Binding-site contacts:
Ligand atom O33 contacts residue ARG975 of chain 1.H at 3.5 Å (salt-bridge).
Ligand atom O32 contacts residue ASP497 of chain 1.G at 4.4 Å.
Ligand atom C03 contacts residue ARG460 of chain 1.G at 4.2 Å.
Ligand atom P30 contacts residue ASP792 of chain 1.H at 3.7 Å.
Ligand atom O29 contacts residue ARG975 of chain 1.H at 4.0 Å.
Ligand atom C17 contacts residue THR854 of chain 1.G at 4.2 Å.
Ligand atom C07 contacts residue ARG460 of chain 1.G at 3.8 Å.
Ligand atom O08 contacts residue ASN493 of chain 1.G at 3.7 Å.
Ligand atom O23 contacts residue TYR724 of chain 1.H at 4.0 Å.
Ligand atom O27 contacts residue TYR724 of chain 1.H at 3.8 Å.
Ligand atom P26 contacts residue ARG721 of chain 1.H at 4.3 Å.
Ligand atom C03 contacts residue ASN493 of chain 1.G at 3.7 Å.
Ligand atom O28 contacts residue ARG721 of chain 1.H at 3.8 Å.
Ligand atom O31 contacts residue ARG721 of chain 1.H at 3.8 Å.
Ligand atom N16 contacts residue THR854 of chain 1.G at 3.8 Å.
Ligand atom O32 contacts residue ARG975 of chain 1.H at 2.2 Å (salt-bridge).
Ligand atom C15 contacts residue THR854 of chain 1.G at 3.9 Å.
Ligand atom O33 contacts residue ASP497 of chain 1.G at 2.0 Å (salt-bridge).
Ligand atom P30 contacts residue ARG721 of chain 1.H at 4.2 Å.
Ligand atom O32 contacts residue ARG721 of chain 1.H at 3.5 Å (salt-bridge).
Ligand atom O32 contacts residue ASP792 of chain 1.H at 3.6 Å.
Ligand atom N14 contacts residue THR854 of chain 1.G at 4.4 Å.
Ligand atom C07 contacts residue ASN493 of chain 1.G at 3.5 Å.
Ligand atom O31 contacts residue LYS942 of chain 1.H at 3.1 Å.
Ligand atom C06 contacts residue ARG460 of chain 1.G at 3.6 Å.
Ligand atom N14 contacts residue PRO462 of chain 1.G at 4.2 Å.
Ligand atom O31 contacts residue ASP497 of chain 1.G at 3.6 Å (salt-bridge).
Ligand atom O27 contacts residue ARG721 of chain 1.H at 4.1 Å.
Ligand atom O33 contacts residue LYS942 of chain 1.H at 4.4 Å.
Ligand atom O29 contacts residue ASP497 of chain 1.G at 3.5 Å (salt-bridge).
Ligand atom O02 contacts residue ASN493 of chain 1.G at 3.3 Å (h-bond).
Ligand atom O29 contacts residue ASP495 of chain 1.G at 4.3 Å.
Ligand atom P30 contacts residue ARG975 of chain 1.H at 3.2 Å.
Ligand atom N19 contacts residue THR854 of chain 1.G at 4.1 Å.
Ligand atom C01 contacts residue ASN493 of chain 1.G at 3.7 Å.
Ligand atom N19 contacts residue PRO462 of chain 1.G at 4.0 Å.
Ligand atom O24 contacts residue TYR724 of chain 1.H at 4.1 Å.
Ligand atom O33 contacts residue ASP792 of chain 1.H at 2.6 Å (salt-bridge).
Ligand atom O05 contacts residue ARG460 of chain 1.G at 4.0 Å.
Ligand atom P30 contacts residue ASP497 of chain 1.G at 3.1 Å.

The small molecule below binds the protein below.
Small molecule (SMILES): CO[C@@H]1[C@H](O)[C@H](n2cnc3c(=O)nc(N)[nH]c32)O[C@H]1COP(=O)(O)OP(=O)(O)OP(=O)(O)O

Sequence of chain 1.H:
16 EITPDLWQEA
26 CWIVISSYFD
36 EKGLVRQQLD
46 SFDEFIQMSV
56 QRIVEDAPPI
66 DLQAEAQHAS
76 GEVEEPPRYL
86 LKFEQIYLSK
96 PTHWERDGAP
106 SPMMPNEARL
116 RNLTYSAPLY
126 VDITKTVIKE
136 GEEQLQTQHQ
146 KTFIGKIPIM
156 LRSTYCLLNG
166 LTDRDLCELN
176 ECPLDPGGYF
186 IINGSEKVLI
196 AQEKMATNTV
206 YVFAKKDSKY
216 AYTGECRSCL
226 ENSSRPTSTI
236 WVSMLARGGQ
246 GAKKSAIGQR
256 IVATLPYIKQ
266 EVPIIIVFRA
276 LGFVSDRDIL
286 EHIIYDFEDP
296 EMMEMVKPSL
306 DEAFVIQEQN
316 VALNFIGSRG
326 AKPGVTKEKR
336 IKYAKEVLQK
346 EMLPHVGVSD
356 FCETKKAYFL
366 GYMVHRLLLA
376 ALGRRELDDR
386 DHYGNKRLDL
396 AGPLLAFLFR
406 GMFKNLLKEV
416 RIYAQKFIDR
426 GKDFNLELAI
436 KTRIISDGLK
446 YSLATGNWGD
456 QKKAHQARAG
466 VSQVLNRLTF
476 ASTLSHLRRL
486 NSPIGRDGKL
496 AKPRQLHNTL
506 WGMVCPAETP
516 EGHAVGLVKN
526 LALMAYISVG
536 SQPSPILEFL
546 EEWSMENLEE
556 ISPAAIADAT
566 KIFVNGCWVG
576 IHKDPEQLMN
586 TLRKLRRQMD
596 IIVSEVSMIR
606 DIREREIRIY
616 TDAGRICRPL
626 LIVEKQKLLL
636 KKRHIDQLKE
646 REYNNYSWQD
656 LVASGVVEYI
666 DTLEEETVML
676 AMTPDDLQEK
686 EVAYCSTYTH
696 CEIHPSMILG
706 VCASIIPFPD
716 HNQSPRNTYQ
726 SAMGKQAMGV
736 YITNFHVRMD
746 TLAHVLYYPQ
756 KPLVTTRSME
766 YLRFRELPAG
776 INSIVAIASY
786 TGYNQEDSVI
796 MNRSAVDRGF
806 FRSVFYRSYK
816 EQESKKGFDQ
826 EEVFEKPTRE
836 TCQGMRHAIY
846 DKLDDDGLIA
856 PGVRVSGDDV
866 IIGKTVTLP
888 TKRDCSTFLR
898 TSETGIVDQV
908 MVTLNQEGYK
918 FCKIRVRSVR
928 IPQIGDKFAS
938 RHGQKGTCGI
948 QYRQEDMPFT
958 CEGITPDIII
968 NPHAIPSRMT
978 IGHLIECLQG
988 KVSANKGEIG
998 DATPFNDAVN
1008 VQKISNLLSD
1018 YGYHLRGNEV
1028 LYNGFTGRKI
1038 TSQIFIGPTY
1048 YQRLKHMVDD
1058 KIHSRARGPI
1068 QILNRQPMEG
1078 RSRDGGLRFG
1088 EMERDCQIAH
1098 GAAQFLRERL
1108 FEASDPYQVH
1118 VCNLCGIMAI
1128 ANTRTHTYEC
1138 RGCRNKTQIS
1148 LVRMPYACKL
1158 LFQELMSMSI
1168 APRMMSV

Sequence of chain 1.G:
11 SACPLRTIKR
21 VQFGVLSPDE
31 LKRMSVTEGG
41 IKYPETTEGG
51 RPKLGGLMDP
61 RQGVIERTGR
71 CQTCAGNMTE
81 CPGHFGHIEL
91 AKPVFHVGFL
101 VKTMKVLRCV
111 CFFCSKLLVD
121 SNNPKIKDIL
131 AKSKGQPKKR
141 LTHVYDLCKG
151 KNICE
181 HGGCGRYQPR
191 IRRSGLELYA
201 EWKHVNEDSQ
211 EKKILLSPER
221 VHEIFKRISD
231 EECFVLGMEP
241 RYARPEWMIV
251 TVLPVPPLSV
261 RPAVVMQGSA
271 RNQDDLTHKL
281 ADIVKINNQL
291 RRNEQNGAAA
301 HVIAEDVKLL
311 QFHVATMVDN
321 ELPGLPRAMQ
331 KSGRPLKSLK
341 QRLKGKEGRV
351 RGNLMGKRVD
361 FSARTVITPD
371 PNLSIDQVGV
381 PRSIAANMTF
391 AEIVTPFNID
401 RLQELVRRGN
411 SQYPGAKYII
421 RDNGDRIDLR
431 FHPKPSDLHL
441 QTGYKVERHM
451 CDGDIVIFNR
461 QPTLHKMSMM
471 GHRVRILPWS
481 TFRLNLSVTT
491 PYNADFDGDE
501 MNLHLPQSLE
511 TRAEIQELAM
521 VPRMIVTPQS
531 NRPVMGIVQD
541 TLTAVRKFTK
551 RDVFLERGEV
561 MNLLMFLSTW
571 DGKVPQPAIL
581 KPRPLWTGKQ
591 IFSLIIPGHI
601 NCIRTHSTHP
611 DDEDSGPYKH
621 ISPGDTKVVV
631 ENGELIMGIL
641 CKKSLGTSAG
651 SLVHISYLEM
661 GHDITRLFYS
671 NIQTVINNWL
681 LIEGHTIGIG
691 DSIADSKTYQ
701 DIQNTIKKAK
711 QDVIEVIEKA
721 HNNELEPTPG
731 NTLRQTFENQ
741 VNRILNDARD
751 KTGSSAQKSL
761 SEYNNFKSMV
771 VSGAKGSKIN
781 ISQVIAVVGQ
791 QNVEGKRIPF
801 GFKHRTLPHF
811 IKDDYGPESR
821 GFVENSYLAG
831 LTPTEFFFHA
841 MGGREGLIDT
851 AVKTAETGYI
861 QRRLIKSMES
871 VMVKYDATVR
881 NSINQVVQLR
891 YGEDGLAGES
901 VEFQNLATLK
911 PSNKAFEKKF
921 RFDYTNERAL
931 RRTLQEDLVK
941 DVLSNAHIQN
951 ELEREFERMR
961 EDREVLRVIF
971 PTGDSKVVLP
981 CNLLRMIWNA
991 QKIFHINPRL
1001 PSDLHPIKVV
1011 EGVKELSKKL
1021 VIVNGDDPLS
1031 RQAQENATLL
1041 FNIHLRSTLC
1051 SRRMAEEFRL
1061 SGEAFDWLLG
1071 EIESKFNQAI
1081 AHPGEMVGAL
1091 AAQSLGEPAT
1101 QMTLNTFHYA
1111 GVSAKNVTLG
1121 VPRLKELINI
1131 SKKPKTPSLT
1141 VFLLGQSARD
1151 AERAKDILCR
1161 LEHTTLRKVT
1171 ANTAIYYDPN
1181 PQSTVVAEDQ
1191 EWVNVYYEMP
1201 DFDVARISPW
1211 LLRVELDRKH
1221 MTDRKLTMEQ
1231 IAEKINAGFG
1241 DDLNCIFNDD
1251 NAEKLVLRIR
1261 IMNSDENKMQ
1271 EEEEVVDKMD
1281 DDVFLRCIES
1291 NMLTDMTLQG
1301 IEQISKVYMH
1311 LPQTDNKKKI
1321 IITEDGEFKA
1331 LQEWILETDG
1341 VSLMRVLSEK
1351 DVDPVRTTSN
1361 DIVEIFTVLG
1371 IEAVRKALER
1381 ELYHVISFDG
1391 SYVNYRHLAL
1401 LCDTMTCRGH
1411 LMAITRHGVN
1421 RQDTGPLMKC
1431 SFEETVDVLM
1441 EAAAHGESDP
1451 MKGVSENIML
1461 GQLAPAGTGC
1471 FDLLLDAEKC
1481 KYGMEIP